Sequence of chain 1.B:
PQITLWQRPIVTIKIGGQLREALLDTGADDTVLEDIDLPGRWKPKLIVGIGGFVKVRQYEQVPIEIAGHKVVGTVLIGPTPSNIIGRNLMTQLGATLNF

Binding-site contacts:
Ligand atom OG1 contacts residue ARG8 of chain 1.B at 3.3 Å (salt-bridge).
Ligand atom O1 contacts residue ASP29 of chain 1.A at 2.9 Å (salt-bridge).
Ligand atom O contacts residue ILE47 of chain 1.A at 3.2 Å.
Ligand atom N contacts residue ASP29 of chain 1.A at 3.0 Å (salt-bridge).
Ligand atom CB2 contacts residue ASP25 of chain 1.B at 3.5 Å.
Ligand atom O2 contacts residue GLY49 of chain 1.A at 3.4 Å.
Ligand atom CA5 contacts residue ASP29 of chain 1.B at 3.4 Å.
Ligand atom N4 contacts residue GLY27 of chain 1.B at 3.0 Å (h-bond).
Ligand atom NE2 contacts residue ILE47 of chain 1.B at 3.2 Å.
Ligand atom OE1 contacts residue ASP30 of chain 1.B at 3.1 Å (salt-bridge).
Ligand atom C5 contacts residue VAL48 of chain 1.B at 3.4 Å (hydrophobic).
Ligand atom O1 contacts residue ALA28 of chain 1.A at 3.5 Å.
Ligand atom CA4 contacts residue VAL48 of chain 1.B at 3.4 Å (hydrophobic).
Ligand atom CD4 contacts residue ARG8 of chain 1.A at 3.5 Å.
Ligand atom NH2 contacts residue SER82 of chain 1.A at 3.4 Å.
Ligand atom O1 contacts residue GLY27 of chain 1.A at 3.4 Å (h-bond).
Ligand atom CE1 contacts residue THR80 of chain 1.A at 3.5 Å.
Ligand atom CA3 contacts residue GLY27 of chain 1.B at 3.4 Å.
Ligand atom CH3 contacts residue ASP30 of chain 1.A at 3.3 Å.
Ligand atom C3 contacts residue ASP25 of chain 1.B at 3.0 Å.
Ligand atom O4 contacts residue GLY27 of chain 1.B at 3.5 Å (h-bond).
Ligand atom N3 contacts residue ASP25 of chain 1.A at 3.1 Å (salt-bridge).
Ligand atom N5 contacts residue VAL48 of chain 1.B at 2.8 Å (h-bond).
Ligand atom OE1 contacts residue ASP29 of chain 1.B at 3.3 Å (salt-bridge).
Ligand atom N6 contacts residue ASP30 of chain 1.B at 3.4 Å (salt-bridge).
Ligand atom CB5 contacts residue VAL48 of chain 1.B at 3.5 Å (hydrophobic).
Ligand atom CA contacts residue VAL48 of chain 1.A at 3.5 Å (hydrophobic).
Ligand atom CG21 contacts residue ILE50 of chain 1.B at 3.4 Å (hydrophobic).
Ligand atom O contacts residue VAL48 of chain 1.A at 2.8 Å (h-bond).
Ligand atom N2 contacts residue GLY27 of chain 1.A at 2.9 Å (h-bond).
Ligand atom O5 contacts residue VAL48 of chain 1.B at 2.9 Å (h-bond).
Ligand atom CD1 contacts residue ASP30 of chain 1.A at 3.5 Å.
Ligand atom NE2 contacts residue ASP30 of chain 1.B at 3.2 Å (salt-bridge).
Ligand atom CG21 contacts residue ILE84 of chain 1.A at 3.0 Å (hydrophobic).
Ligand atom NH2 contacts residue PRO81 of chain 1.A at 3.5 Å (h-bond).
Ligand atom CE contacts residue THR80 of chain 1.B at 3.4 Å.
Ligand atom O3 contacts residue GLY49 of chain 1.B at 3.4 Å.
Ligand atom O5 contacts residue ILE47 of chain 1.B at 3.3 Å.
Ligand atom N1 contacts residue VAL48 of chain 1.A at 2.8 Å (h-bond).
Ligand atom O4 contacts residue ASP29 of chain 1.B at 3.0 Å (salt-bridge).

This small molecule binds to this protein.
Small molecule (SMILES): CCCC[C@@H](CN[C@@H](CCCC)C(=O)N[C@@H](CCC(N)=O)C(=O)N[C@@H](CCCNC(N)=[NH2+])C(N)=O)NC(=O)[C@@H](NC(=O)[C@@H](NC(C)=O)[C@@H](C)O)[C@@H](C)CC

Sequence of chain 1.A:
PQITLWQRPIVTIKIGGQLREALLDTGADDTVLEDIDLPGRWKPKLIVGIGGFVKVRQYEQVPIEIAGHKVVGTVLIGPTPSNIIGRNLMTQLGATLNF